The protein below binds the small molecule below.
Small molecule (SMILES): CC(=O)N[C@H]1[C@H](O[C@H]2[C@H](O)[C@@H](NC(C)=O)CO[C@@H]2CO)O[C@H](CO)[C@@H](O)[C@@H]1O

Binding-site contacts:
Ligand atom C4 contacts residue ASN72 of chain 1.A at 4.2 Å.
Ligand atom C1 contacts residue LYS8 of chain 1.A at 3.7 Å.
Ligand atom O5 contacts residue LYS8 of chain 1.A at 3.2 Å (salt-bridge).
Ligand atom O7 contacts residue ASN72 of chain 1.A at 3.0 Å (h-bond).
Ligand atom O5 contacts residue VAL75 of chain 1.A at 4.3 Å.
Ligand atom C3 contacts residue ASN72 of chain 1.A at 3.8 Å.
Ligand atom N2 contacts residue ASN72 of chain 1.A at 2.9 Å (h-bond).
Ligand atom C1 contacts residue ASN72 of chain 1.A at 1.4 Å.
Ligand atom C2 contacts residue ASN72 of chain 1.A at 2.5 Å.
Ligand atom O5 contacts residue ASN72 of chain 1.A at 2.3 Å (h-bond).
Ligand atom O6 contacts residue VAL75 of chain 1.A at 4.0 Å.
Ligand atom C8 contacts residue ASN72 of chain 1.A at 4.4 Å.
Ligand atom C7 contacts residue ASN72 of chain 1.A at 3.2 Å.
Ligand atom C5 contacts residue ASN72 of chain 1.A at 3.6 Å.
Ligand atom C6 contacts residue LYS8 of chain 1.A at 3.8 Å.
Ligand atom O6 contacts residue LYS8 of chain 1.A at 3.3 Å.
Ligand atom C5 contacts residue LYS8 of chain 1.A at 4.2 Å.
Ligand atom C2 contacts residue LYS8 of chain 1.A at 4.5 Å.

Sequence of chain 1.A:
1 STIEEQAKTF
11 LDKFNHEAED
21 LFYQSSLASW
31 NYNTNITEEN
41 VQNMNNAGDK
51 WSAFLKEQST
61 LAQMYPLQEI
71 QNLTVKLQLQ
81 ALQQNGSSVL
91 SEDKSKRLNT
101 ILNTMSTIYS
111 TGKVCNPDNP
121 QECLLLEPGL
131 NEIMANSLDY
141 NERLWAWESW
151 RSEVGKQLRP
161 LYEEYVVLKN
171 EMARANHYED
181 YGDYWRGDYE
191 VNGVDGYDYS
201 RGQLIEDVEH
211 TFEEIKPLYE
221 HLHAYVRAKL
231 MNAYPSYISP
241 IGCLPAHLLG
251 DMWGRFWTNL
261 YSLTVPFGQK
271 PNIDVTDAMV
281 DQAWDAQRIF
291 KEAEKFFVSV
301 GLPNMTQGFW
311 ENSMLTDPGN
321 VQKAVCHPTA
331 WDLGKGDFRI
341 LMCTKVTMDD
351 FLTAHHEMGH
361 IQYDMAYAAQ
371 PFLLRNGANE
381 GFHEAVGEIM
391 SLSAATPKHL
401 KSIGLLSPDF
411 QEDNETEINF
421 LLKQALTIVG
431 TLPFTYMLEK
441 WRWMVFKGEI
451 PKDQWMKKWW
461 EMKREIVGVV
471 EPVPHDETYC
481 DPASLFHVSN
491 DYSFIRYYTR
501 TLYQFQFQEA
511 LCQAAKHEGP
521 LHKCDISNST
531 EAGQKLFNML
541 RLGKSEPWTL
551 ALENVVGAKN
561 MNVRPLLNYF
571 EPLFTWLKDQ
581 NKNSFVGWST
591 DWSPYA